Sequence of chain 56.A:
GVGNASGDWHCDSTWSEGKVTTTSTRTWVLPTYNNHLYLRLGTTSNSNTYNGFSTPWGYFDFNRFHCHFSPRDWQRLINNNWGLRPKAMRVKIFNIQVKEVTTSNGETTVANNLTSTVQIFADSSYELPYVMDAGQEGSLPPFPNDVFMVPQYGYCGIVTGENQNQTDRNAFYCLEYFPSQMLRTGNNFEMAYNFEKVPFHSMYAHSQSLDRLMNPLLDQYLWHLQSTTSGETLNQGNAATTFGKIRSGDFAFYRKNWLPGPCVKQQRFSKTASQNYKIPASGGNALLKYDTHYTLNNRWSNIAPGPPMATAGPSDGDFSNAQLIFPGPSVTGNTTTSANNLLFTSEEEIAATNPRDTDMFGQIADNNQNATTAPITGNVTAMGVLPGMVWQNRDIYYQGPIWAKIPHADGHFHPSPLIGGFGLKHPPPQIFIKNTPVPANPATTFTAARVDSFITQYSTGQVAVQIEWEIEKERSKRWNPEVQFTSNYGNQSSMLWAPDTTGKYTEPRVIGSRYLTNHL

Binding-site contacts:
Ligand atom C1' contacts residue PRO628 of chain 8.A at 3.9 Å (hydrophobic).
Ligand atom C6 contacts residue SER629 of chain 8.A at 3.5 Å.
Ligand atom P contacts residue HIS625 of chain 56.A at 3.9 Å.
Ligand atom C4 contacts residue PRO628 of chain 8.A at 3.0 Å (hydrophobic).
Ligand atom N6 contacts residue SER629 of chain 8.A at 3.0 Å (h-bond).
Ligand atom N7 contacts residue PRO412 of chain 8.A at 4.3 Å.
Ligand atom C8 contacts residue HIS627 of chain 8.A at 3.5 Å.
Ligand atom N6 contacts residue GLY636 of chain 8.A at 3.2 Å (h-bond).
Ligand atom N6 contacts residue PHE635 of chain 8.A at 3.7 Å.
Ligand atom N6 contacts residue GLY634 of chain 8.A at 3.8 Å.
Ligand atom N3 contacts residue PRO628 of chain 8.A at 3.5 Å (h-bond).
Ligand atom C6 contacts residue GLY636 of chain 8.A at 3.6 Å.
Ligand atom N7 contacts residue ASN606 of chain 8.A at 4.2 Å.
Ligand atom C1' contacts residue HIS627 of chain 8.A at 4.3 Å.
Ligand atom C2' contacts residue PRO628 of chain 8.A at 3.6 Å (hydrophobic).
Ligand atom N7 contacts residue PRO628 of chain 8.A at 3.3 Å (h-bond).
Ligand atom C5 contacts residue PRO628 of chain 8.A at 2.7 Å (hydrophobic).
Ligand atom N7 contacts residue HIS627 of chain 8.A at 4.1 Å.
Ligand atom O1P contacts residue HIS625 of chain 56.A at 2.8 Å (h-bond).
Ligand atom N7 contacts residue SER629 of chain 8.A at 3.1 Å (h-bond).
Ligand atom C4 contacts residue PRO412 of chain 8.A at 4.1 Å (hydrophobic).
Ligand atom C6 contacts residue PRO412 of chain 8.A at 4.3 Å (hydrophobic).
Ligand atom N1 contacts residue GLY636 of chain 8.A at 2.9 Å (h-bond).
Ligand atom N1 contacts residue PRO628 of chain 8.A at 3.2 Å (h-bond).
Ligand atom N6 contacts residue PRO628 of chain 8.A at 3.4 Å (h-bond).
Ligand atom O3' contacts residue PRO628 of chain 8.A at 4.1 Å.
Ligand atom C6 contacts residue PRO628 of chain 8.A at 2.8 Å (hydrophobic).
Ligand atom C2 contacts residue PRO628 of chain 8.A at 3.5 Å (hydrophobic).
Ligand atom C2 contacts residue GLY636 of chain 8.A at 3.2 Å.
Ligand atom O2P contacts residue ASP623 of chain 56.A at 3.2 Å (salt-bridge).
Ligand atom C8 contacts residue PRO628 of chain 8.A at 3.8 Å (hydrophobic).
Ligand atom C8 contacts residue PRO412 of chain 8.A at 4.3 Å (hydrophobic).
Ligand atom N9 contacts residue PRO412 of chain 8.A at 4.2 Å.
Ligand atom N9 contacts residue PRO628 of chain 8.A at 3.7 Å.
Ligand atom C2' contacts residue HIS627 of chain 8.A at 3.2 Å.
Ligand atom N1 contacts residue VAL411 of chain 8.A at 4.3 Å.
Ligand atom C5 contacts residue PRO412 of chain 8.A at 4.2 Å (hydrophobic).
Ligand atom C8 contacts residue SER629 of chain 8.A at 4.2 Å.
Ligand atom C5 contacts residue SER629 of chain 8.A at 3.5 Å.
Ligand atom C3' contacts residue HIS627 of chain 8.A at 4.3 Å.

Sequence of chain 8.A:
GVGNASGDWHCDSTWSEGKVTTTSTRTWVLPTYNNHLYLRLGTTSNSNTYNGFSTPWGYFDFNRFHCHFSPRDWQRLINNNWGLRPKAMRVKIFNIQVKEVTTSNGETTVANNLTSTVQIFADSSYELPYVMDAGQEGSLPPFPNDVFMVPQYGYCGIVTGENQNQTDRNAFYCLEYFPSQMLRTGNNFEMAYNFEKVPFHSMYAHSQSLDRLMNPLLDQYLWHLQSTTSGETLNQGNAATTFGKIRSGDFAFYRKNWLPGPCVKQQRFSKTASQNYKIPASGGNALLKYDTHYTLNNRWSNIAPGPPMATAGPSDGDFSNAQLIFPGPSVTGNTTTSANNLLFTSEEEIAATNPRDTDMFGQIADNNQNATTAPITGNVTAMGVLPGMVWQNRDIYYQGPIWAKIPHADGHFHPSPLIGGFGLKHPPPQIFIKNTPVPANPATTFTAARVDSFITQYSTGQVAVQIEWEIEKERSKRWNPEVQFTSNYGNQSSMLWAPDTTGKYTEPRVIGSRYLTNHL

This protein binds this small molecule.
Small molecule (SMILES): Nc1ncnc2c1ncn2[C@H]1C[C@H](O)[C@@H](COP(=O)(O)O)O1